Sequence of chain 1.A:
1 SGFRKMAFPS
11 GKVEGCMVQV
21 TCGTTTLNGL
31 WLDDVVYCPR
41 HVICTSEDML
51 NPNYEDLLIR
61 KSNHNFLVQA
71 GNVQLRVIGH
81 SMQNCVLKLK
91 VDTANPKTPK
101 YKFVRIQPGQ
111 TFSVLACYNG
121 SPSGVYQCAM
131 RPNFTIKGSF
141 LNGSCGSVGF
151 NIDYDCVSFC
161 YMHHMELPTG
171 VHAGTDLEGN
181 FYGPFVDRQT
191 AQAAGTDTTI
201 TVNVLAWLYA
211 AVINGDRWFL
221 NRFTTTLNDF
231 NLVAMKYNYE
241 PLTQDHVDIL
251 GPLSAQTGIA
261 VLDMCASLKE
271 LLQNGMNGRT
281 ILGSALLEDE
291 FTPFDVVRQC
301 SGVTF

This protein binds this small molecule.
Small molecule (SMILES): CC(C)(C)NC(=O)[C@@H](c1cccnc1)N(C(=O)CCl)c1ccc(C(C)(C)C)cc1

Binding-site contacts:
Ligand atom C29 contacts residue ASP187 of chain 1.B at 3.6 Å.
Ligand atom C12 contacts residue PHE140 of chain 1.B at 3.4 Å (hydrophobic).
Ligand atom C13 contacts residue PHE140 of chain 1.B at 3.5 Å (hydrophobic).
Ligand atom O21 contacts residue CYS145 of chain 1.B at 2.8 Å (h-bond).
Ligand atom C16 contacts residue HIS164 of chain 1.B at 3.2 Å.
Ligand atom C03 contacts residue ASN142 of chain 1.B at 3.5 Å.
Ligand atom C28 contacts residue HIS41 of chain 1.B at 3.8 Å.
Ligand atom C19 contacts residue MET49 of chain 1.B at 3.7 Å (hydrophobic).
Ligand atom C16 contacts residue MET165 of chain 1.B at 3.7 Å (hydrophobic).
Ligand atom C23 contacts residue GLU166 of chain 1.B at 3.4 Å.
Ligand atom C04 contacts residue ASN142 of chain 1.B at 3.3 Å.
Ligand atom C12 contacts residue GLU166 of chain 1.B at 3.5 Å.
Ligand atom C25 contacts residue MET165 of chain 1.B at 3.9 Å (hydrophobic).
Ligand atom N11 contacts residue SER144 of chain 1.B at 3.9 Å.
Ligand atom C12 contacts residue HIS163 of chain 1.B at 3.9 Å.
Ligand atom C06 contacts residue CYS145 of chain 1.B at 2.6 Å (hydrophobic).
Ligand atom C17 contacts residue MET165 of chain 1.B at 3.7 Å (hydrophobic).
Ligand atom C07 contacts residue CYS145 of chain 1.B at 1.7 Å (hydrophobic).
Ligand atom C29 contacts residue MET165 of chain 1.B at 3.5 Å (hydrophobic).
Ligand atom O08 contacts residue ASN142 of chain 1.B at 2.9 Å (h-bond).
Ligand atom N11 contacts residue GLU166 of chain 1.B at 3.6 Å (salt-bridge).
Ligand atom O21 contacts residue ASN142 of chain 1.B at 3.9 Å.
Ligand atom C13 contacts residue LEU141 of chain 1.B at 3.8 Å (hydrophobic).
Ligand atom C13 contacts residue GLU166 of chain 1.B at 3.6 Å.
Ligand atom O21 contacts residue GLY143 of chain 1.B at 3.1 Å (h-bond).
Ligand atom C10 contacts residue HIS163 of chain 1.B at 3.9 Å.
Ligand atom C01 contacts residue GLU166 of chain 1.B at 3.7 Å.
Ligand atom C29 contacts residue HIS41 of chain 1.B at 3.8 Å.
Ligand atom C17 contacts residue HIS164 of chain 1.B at 3.7 Å.
Ligand atom C10 contacts residue GLU166 of chain 1.B at 3.8 Å.
Ligand atom C07 contacts residue HIS164 of chain 1.B at 3.7 Å.
Ligand atom C25 contacts residue GLU166 of chain 1.B at 2.9 Å.
Ligand atom C14 contacts residue ASN142 of chain 1.B at 3.9 Å.
Ligand atom C27 contacts residue GLN189 of chain 1.B at 3.5 Å.
Ligand atom N11 contacts residue MET165 of chain 1.B at 3.9 Å.
Ligand atom C07 contacts residue HIS41 of chain 1.B at 3.1 Å.
Ligand atom N11 contacts residue HIS163 of chain 1.B at 3.0 Å (h-bond).
Ligand atom C29 contacts residue ARG188 of chain 1.B at 3.9 Å.
Ligand atom C27 contacts residue ARG188 of chain 1.B at 3.8 Å.
Ligand atom O21 contacts residue SER144 of chain 1.B at 3.8 Å.

Sequence of chain 1.B:
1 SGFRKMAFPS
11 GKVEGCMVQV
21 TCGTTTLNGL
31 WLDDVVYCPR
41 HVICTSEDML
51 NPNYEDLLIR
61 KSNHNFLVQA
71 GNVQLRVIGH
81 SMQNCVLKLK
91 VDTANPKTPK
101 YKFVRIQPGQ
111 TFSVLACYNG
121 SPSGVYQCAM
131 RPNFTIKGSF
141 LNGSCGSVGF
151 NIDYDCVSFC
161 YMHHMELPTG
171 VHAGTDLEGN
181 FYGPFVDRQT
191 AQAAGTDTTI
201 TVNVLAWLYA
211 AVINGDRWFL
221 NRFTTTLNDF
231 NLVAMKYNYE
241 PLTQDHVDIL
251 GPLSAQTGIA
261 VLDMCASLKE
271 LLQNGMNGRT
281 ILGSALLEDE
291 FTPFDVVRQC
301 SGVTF